Binding-site contacts:
Ligand atom C1 contacts residue TYR280 of chain 1.A at 4.2 Å (hydrophobic).
Ligand atom C4 contacts residue THR92 of chain 1.A at 4.5 Å.
Ligand atom O1 contacts residue PRO282 of chain 1.A at 3.1 Å.
Ligand atom C6 contacts residue PRO282 of chain 1.A at 3.8 Å (hydrophobic).
Ligand atom C1 contacts residue THR281 of chain 1.A at 4.3 Å.
Ligand atom C6 contacts residue GLY88 of chain 1.A at 3.9 Å.
Ligand atom BR4 contacts residue ILE276 of chain 1.A at 3.8 Å.
Ligand atom C3 contacts residue THR281 of chain 1.A at 4.1 Å.
Ligand atom C2 contacts residue ALA215 of chain 1.A at 3.6 Å (hydrophobic).
Ligand atom C5 contacts residue TRP89 of chain 1.A at 3.6 Å (hydrophobic).
Ligand atom C1 contacts residue PRO282 of chain 1.A at 3.3 Å (hydrophobic).
Ligand atom C4 contacts residue TRP89 of chain 1.A at 3.6 Å (hydrophobic).
Ligand atom C4 contacts residue THR281 of chain 1.A at 3.3 Å.
Ligand atom C5 contacts residue TYR280 of chain 1.A at 4.0 Å (hydrophobic).
Ligand atom C6 contacts residue TRP89 of chain 1.A at 3.6 Å (hydrophobic).
Ligand atom C1 contacts residue ALA215 of chain 1.A at 4.3 Å (hydrophobic).
Ligand atom C5 contacts residue THR92 of chain 1.A at 3.6 Å.
Ligand atom C2 contacts residue ASP211 of chain 1.A at 4.2 Å.
Ligand atom C2 contacts residue TRP89 of chain 1.A at 4.0 Å (hydrophobic).
Ligand atom C1 contacts residue TRP89 of chain 1.A at 3.8 Å (hydrophobic).
Ligand atom O1 contacts residue TRP89 of chain 1.A at 3.6 Å.
Ligand atom BR4 contacts residue TRP89 of chain 1.A at 4.0 Å.
Ligand atom C5 contacts residue THR281 of chain 1.A at 3.5 Å.
Ligand atom C6 contacts residue THR92 of chain 1.A at 4.0 Å.
Ligand atom C4 contacts residue ASP211 of chain 1.A at 4.4 Å.
Ligand atom C2 contacts residue PRO282 of chain 1.A at 3.9 Å (hydrophobic).
Ligand atom BR4 contacts residue THR281 of chain 1.A at 3.4 Å.
Ligand atom C3 contacts residue TRP89 of chain 1.A at 3.7 Å (hydrophobic).
Ligand atom C3 contacts residue ASP211 of chain 1.A at 3.9 Å.
Ligand atom O1 contacts residue ALA215 of chain 1.A at 4.3 Å.
Ligand atom C3 contacts residue ALA215 of chain 1.A at 4.4 Å (hydrophobic).
Ligand atom C6 contacts residue TYR280 of chain 1.A at 3.4 Å (hydrophobic).
Ligand atom O1 contacts residue TYR280 of chain 1.A at 4.5 Å.
Ligand atom BR4 contacts residue ASP211 of chain 1.A at 3.7 Å.
Ligand atom O1 contacts residue ASP86 of chain 1.A at 4.0 Å.
Ligand atom C6 contacts residue THR281 of chain 1.A at 3.8 Å.

Sequence of chain 1.A:
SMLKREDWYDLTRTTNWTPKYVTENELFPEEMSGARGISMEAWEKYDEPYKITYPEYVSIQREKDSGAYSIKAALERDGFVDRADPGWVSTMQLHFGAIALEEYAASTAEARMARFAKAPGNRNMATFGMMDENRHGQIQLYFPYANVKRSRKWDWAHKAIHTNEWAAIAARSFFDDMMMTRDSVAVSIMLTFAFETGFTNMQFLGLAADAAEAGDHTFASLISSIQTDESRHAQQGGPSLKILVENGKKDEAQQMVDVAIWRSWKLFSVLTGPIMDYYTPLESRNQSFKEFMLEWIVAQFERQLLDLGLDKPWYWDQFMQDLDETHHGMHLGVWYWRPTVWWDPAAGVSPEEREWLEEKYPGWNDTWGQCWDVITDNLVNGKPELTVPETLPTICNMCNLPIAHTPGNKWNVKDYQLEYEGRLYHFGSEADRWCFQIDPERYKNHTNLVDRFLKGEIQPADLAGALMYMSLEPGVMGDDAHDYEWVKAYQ

A protein and the small-molecule ligand that binds it are described below.
Small molecule (SMILES): Oc1ccc(Br)cc1